Sequence of chain 1.B:
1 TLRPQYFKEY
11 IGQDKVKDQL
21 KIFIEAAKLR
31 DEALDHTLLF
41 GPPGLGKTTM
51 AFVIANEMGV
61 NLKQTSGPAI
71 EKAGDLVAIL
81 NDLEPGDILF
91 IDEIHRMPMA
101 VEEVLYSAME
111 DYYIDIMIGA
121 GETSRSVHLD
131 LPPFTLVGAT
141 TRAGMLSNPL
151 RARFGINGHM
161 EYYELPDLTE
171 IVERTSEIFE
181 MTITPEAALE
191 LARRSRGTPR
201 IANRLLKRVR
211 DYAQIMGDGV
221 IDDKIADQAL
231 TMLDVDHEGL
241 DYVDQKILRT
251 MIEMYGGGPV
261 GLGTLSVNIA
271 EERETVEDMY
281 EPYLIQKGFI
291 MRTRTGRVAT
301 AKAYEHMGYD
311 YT

Sequence of chain 1.A:
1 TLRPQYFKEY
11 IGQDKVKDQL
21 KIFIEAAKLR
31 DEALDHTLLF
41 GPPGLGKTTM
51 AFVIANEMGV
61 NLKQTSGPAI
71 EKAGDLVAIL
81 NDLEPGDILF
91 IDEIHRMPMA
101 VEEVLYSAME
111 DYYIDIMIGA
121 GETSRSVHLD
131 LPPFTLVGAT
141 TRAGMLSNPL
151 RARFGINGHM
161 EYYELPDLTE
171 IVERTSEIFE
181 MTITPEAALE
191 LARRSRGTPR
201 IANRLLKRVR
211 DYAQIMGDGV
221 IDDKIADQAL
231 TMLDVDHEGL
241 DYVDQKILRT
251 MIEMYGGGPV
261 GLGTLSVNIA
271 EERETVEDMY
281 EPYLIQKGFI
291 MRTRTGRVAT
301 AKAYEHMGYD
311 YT

The protein below binds the small molecule below.
Small molecule (SMILES): Nc1ncnc2c1ncn2[C@@H]1O[C@H](COP(=O)(O)OP(=O)(O)OP(O)(O)=S)[C@@H](O)[C@H]1O

Binding-site contacts:
Ligand atom O2B contacts residue THR48 of chain 1.B at 3.0 Å (h-bond).
Ligand atom O3A contacts residue GLY44 of chain 1.B at 3.4 Å.
Ligand atom O3G contacts residue ARG153 of chain 1.A at 3.1 Å (salt-bridge).
Ligand atom O3B contacts residue ARG200 of chain 1.B at 3.4 Å (salt-bridge).
Ligand atom O2A contacts residue GLU110 of chain 1.A at 3.8 Å.
Ligand atom O1B contacts residue GLY44 of chain 1.B at 3.8 Å.
Ligand atom C6 contacts residue TYR163 of chain 1.B at 3.8 Å (hydrophobic).
Ligand atom O3A contacts residue GLY46 of chain 1.B at 3.5 Å (h-bond).
Ligand atom N6 contacts residue TYR10 of chain 1.B at 3.4 Å.
Ligand atom O2A contacts residue ARG3 of chain 1.B at 3.3 Å (salt-bridge).
Ligand atom N7 contacts residue TYR163 of chain 1.B at 3.4 Å (h-bond).
Ligand atom O1B contacts residue GLY46 of chain 1.B at 3.6 Å.
Ligand atom O2B contacts residue MG1 of chain 1.M at 2.5 Å.
Ligand atom O1A contacts residue LYS47 of chain 1.B at 3.6 Å.
Ligand atom O1A contacts residue ARG3 of chain 1.B at 3.7 Å.
Ligand atom C8 contacts residue GLY46 of chain 1.B at 3.8 Å.
Ligand atom PB contacts residue GLY44 of chain 1.B at 3.7 Å.
Ligand atom O1A contacts residue GLY46 of chain 1.B at 3.3 Å.
Ligand atom C2 contacts residue PRO4 of chain 1.B at 3.7 Å (hydrophobic).
Ligand atom O3B contacts residue GLY44 of chain 1.B at 2.9 Å (h-bond).
Ligand atom PG contacts residue MG1 of chain 1.M at 3.6 Å.
Ligand atom PA contacts residue ARG3 of chain 1.B at 3.8 Å.
Ligand atom O5' contacts residue THR49 of chain 1.B at 3.8 Å.
Ligand atom O2A contacts residue ARG200 of chain 1.B at 3.7 Å.
Ligand atom O1A contacts residue THR49 of chain 1.B at 2.9 Å (h-bond).
Ligand atom S1G contacts residue THR141 of chain 1.B at 3.2 Å (h-bond).
Ligand atom O2G contacts residue MG1 of chain 1.M at 2.2 Å.
Ligand atom O2G contacts residue ARG153 of chain 1.A at 3.8 Å.
Ligand atom N7 contacts residue LEU45 of chain 1.B at 3.8 Å.
Ligand atom O1B contacts residue LYS47 of chain 1.B at 3.0 Å (salt-bridge).
Ligand atom O3G contacts residue ARG200 of chain 1.B at 3.5 Å (salt-bridge).
Ligand atom O2' contacts residue LEU2 of chain 1.B at 3.2 Å (h-bond).
Ligand atom PB contacts residue MG1 of chain 1.M at 3.8 Å.
Ligand atom N6 contacts residue TYR163 of chain 1.B at 3.0 Å (h-bond).
Ligand atom N6 contacts residue ILE11 of chain 1.B at 2.9 Å (h-bond).
Ligand atom C5' contacts residue ARG200 of chain 1.B at 3.7 Å.
Ligand atom N7 contacts residue GLY46 of chain 1.B at 3.8 Å.
Ligand atom O1A contacts residue THR48 of chain 1.B at 3.4 Å (h-bond).
Ligand atom S1G contacts residue PRO43 of chain 1.B at 3.8 Å.
Ligand atom S1G contacts residue LYS47 of chain 1.B at 2.8 Å (salt-bridge).